Binding-site contacts:
Ligand atom C2' contacts residue LYS682 of chain 5.A at 3.6 Å.
Ligand atom C4 contacts residue TRP201 of chain 5.A at 3.3 Å (hydrophobic).
Ligand atom C1' contacts residue TRP201 of chain 5.A at 4.5 Å (hydrophobic).
Ligand atom N1 contacts residue TRP201 of chain 5.A at 4.0 Å.
Ligand atom O2 contacts residue LEU197 of chain 5.A at 4.0 Å.
Ligand atom OP1 contacts residue PRO423 of chain 5.A at 3.6 Å.
Ligand atom C2' contacts residue TRP201 of chain 5.A at 3.6 Å (hydrophobic).
Ligand atom O2 contacts residue LYS682 of chain 5.A at 4.2 Å.
Ligand atom N3 contacts residue TRP201 of chain 5.A at 3.6 Å.
Ligand atom N4 contacts residue ASP199 of chain 5.A at 4.0 Å.
Ligand atom C3' contacts residue TRP201 of chain 5.A at 4.1 Å (hydrophobic).
Ligand atom O2 contacts residue TRP201 of chain 5.A at 4.3 Å.
Ligand atom O3' contacts residue LYS682 of chain 5.A at 3.1 Å (salt-bridge).
Ligand atom C5' contacts residue TRP201 of chain 5.A at 3.5 Å (hydrophobic).
Ligand atom C4' contacts residue TRP201 of chain 5.A at 4.3 Å (hydrophobic).
Ligand atom O5' contacts residue TRP201 of chain 5.A at 3.6 Å.
Ligand atom C1' contacts residue LYS682 of chain 5.A at 4.5 Å.
Ligand atom C2 contacts residue TRP201 of chain 5.A at 3.9 Å (hydrophobic).
Ligand atom C3' contacts residue LYS682 of chain 5.A at 3.8 Å.
Ligand atom N4 contacts residue GLY198 of chain 5.A at 3.8 Å.
Ligand atom N4 contacts residue TRP201 of chain 5.A at 3.8 Å.
Ligand atom C5 contacts residue TRP201 of chain 5.A at 3.4 Å (hydrophobic).
Ligand atom C6 contacts residue TRP201 of chain 5.A at 3.5 Å (hydrophobic).
Ligand atom O4' contacts residue TRP201 of chain 5.A at 4.5 Å.

Sequence of chain 5.A:
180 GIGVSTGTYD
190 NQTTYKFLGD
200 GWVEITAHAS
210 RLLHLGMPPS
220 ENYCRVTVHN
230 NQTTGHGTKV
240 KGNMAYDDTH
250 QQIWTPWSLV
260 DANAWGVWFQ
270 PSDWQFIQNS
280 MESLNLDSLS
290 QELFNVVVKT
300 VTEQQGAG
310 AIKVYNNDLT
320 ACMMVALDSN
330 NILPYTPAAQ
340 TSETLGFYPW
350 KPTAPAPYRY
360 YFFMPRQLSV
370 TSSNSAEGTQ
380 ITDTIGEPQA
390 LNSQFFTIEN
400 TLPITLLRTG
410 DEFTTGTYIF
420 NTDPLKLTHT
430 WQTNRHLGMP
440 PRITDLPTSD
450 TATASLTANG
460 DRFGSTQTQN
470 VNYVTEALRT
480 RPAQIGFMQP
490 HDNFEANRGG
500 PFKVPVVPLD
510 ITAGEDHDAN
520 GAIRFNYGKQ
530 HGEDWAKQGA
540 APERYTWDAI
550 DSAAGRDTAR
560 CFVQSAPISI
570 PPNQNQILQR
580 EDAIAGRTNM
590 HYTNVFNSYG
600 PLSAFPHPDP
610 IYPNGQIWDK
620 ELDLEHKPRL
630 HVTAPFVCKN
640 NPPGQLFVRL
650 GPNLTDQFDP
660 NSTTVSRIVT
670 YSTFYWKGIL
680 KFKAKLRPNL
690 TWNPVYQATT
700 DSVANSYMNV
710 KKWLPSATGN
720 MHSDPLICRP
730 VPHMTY

This small molecule binds to this protein.
Small molecule (SMILES): Nc1ccn([C@H]2C[C@H](O)[C@@H](COP(=O)(O)O)O2)c(=O)n1